Sequence of chain 1.C:
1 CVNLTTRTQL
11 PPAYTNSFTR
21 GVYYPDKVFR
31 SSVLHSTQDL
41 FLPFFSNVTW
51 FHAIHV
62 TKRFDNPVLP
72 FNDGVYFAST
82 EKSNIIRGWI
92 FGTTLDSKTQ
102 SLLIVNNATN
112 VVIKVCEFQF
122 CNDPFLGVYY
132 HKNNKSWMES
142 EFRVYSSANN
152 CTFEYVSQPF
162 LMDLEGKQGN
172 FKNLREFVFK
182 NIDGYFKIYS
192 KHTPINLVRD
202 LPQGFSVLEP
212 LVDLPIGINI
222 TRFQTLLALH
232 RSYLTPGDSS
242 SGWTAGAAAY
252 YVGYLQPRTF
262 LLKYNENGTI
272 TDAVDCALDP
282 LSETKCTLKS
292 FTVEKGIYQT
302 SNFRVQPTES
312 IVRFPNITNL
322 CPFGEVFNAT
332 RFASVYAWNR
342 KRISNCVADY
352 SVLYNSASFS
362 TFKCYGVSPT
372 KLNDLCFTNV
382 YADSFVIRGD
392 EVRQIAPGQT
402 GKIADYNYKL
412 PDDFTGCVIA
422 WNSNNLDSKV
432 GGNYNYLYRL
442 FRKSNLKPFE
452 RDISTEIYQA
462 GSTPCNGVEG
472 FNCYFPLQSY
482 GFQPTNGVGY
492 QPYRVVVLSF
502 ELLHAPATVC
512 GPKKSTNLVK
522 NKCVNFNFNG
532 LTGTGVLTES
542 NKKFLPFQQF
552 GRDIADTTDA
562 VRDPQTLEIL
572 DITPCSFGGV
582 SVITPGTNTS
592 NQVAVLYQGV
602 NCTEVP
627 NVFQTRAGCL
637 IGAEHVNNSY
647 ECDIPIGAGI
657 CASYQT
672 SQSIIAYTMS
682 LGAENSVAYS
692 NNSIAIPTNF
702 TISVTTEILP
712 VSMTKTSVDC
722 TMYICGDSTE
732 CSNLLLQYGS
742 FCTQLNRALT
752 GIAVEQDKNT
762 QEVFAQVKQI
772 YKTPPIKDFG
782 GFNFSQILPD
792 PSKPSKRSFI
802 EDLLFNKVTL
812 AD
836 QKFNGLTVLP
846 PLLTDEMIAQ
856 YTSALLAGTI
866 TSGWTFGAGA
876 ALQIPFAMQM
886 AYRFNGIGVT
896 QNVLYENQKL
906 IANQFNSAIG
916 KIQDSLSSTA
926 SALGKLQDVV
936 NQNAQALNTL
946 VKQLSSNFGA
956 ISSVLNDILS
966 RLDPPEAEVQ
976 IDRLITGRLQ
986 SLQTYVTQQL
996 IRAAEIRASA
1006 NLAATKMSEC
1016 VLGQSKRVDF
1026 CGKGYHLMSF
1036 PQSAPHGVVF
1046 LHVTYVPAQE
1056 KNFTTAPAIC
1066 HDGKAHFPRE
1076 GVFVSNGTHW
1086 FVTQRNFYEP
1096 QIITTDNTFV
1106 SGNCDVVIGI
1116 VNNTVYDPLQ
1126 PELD

The small molecule below binds the protein below.
Small molecule (SMILES): CC(=O)N[C@@H]1[C@@H](O)[C@H](O)[C@@H](CO)O[C@H]1O

Binding-site contacts:
Ligand atom C5 contacts residue ASN220 of chain 1.A at 3.8 Å.
Ligand atom C1 contacts residue THR94 of chain 1.A at 4.4 Å.
Ligand atom O6 contacts residue THR94 of chain 1.A at 3.0 Å.
Ligand atom C5 contacts residue THR222 of chain 1.A at 4.1 Å.
Ligand atom O5 contacts residue THR94 of chain 1.A at 3.2 Å.
Ligand atom C8 contacts residue ASN220 of chain 1.A at 4.3 Å.
Ligand atom C1 contacts residue ASN220 of chain 1.A at 1.4 Å.
Ligand atom C8 contacts residue GLU451 of chain 1.C at 4.2 Å.
Ligand atom C6 contacts residue THR222 of chain 1.A at 3.9 Å.
Ligand atom C5 contacts residue THR94 of chain 1.A at 4.0 Å.
Ligand atom C2 contacts residue ASN220 of chain 1.A at 2.4 Å.
Ligand atom C7 contacts residue ASN220 of chain 1.A at 3.0 Å.
Ligand atom O5 contacts residue ASN220 of chain 1.A at 2.5 Å (h-bond).
Ligand atom C6 contacts residue THR94 of chain 1.A at 3.5 Å.
Ligand atom N2 contacts residue ASN220 of chain 1.A at 2.8 Å (h-bond).
Ligand atom O6 contacts residue THR222 of chain 1.A at 2.6 Å (h-bond).
Ligand atom O7 contacts residue ASN220 of chain 1.A at 2.9 Å (h-bond).
Ligand atom O5 contacts residue THR222 of chain 1.A at 4.0 Å.
Ligand atom C4 contacts residue ASN220 of chain 1.A at 4.3 Å.
Ligand atom C3 contacts residue ASN220 of chain 1.A at 3.7 Å.

Sequence of chain 1.A:
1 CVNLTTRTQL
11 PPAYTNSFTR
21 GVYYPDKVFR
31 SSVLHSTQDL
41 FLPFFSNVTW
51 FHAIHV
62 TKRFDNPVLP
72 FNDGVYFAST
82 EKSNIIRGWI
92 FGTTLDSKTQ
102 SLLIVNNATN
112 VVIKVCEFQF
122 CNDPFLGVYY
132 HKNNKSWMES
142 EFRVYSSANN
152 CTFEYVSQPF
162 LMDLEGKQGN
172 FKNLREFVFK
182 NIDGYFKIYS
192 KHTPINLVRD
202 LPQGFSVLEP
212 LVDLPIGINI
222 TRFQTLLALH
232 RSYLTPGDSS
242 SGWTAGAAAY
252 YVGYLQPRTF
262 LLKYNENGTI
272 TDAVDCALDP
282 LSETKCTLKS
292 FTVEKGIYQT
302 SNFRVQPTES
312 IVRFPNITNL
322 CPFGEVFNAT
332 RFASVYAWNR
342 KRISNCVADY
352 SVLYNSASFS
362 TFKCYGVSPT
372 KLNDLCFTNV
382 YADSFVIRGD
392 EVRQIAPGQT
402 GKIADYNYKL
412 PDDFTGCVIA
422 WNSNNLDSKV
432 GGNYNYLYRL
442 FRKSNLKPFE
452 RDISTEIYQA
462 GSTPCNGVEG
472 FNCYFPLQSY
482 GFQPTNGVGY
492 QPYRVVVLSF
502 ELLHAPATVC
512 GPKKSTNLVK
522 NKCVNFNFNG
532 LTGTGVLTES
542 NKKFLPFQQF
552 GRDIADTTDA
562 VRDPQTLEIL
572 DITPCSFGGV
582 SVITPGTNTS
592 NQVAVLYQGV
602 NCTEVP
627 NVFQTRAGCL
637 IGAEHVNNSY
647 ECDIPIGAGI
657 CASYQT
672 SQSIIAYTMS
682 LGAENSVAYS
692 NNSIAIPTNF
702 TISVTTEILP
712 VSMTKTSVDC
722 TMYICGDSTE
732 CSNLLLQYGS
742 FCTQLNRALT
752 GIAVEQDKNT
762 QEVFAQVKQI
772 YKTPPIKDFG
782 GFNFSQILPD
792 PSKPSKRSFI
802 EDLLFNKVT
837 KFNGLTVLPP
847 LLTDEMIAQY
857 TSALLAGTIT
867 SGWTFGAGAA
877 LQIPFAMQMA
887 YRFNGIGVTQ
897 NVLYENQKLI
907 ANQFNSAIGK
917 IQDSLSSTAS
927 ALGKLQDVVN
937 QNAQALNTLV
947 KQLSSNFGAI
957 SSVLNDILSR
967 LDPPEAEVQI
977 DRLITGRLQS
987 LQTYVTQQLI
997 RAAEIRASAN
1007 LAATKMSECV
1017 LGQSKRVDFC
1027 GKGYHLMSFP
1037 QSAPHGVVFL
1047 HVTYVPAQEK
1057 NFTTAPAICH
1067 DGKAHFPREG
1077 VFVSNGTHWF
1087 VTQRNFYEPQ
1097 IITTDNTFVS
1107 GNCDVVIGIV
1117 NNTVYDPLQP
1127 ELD